This protein binds this small molecule.
Small molecule (SMILES): CC(=O)N[C@H]1CO[C@H](CO[C@@H]2O[C@@H](C)[C@@H](O)[C@@H](O)[C@@H]2O)[C@@H](O)[C@@H]1O

Sequence of chain 2.A:
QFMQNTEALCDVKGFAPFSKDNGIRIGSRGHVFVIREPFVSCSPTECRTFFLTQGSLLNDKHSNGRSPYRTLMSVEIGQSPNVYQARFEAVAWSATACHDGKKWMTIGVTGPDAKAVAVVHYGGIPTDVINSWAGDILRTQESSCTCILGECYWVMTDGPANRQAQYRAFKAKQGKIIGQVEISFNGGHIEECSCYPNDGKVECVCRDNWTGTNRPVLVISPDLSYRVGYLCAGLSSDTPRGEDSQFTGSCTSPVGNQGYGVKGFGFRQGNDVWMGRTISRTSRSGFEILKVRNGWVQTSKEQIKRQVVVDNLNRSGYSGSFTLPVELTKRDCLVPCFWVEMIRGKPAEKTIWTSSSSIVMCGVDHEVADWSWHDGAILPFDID

Binding-site contacts:
Ligand atom C8 contacts residue ILE387 of chain 2.A at 3.7 Å (hydrophobic).
Ligand atom C2 contacts residue ASN64 of chain 2.A at 2.5 Å.
Ligand atom C3 contacts residue ASN64 of chain 2.A at 3.9 Å.
Ligand atom O7 contacts residue ASN64 of chain 2.A at 3.6 Å.
Ligand atom O7 contacts residue ILE356 of chain 2.A at 4.4 Å.
Ligand atom N2 contacts residue ILE356 of chain 2.A at 4.4 Å.
Ligand atom C5 contacts residue ASN64 of chain 2.A at 3.7 Å.
Ligand atom C7 contacts residue ILE356 of chain 2.A at 4.2 Å (hydrophobic).
Ligand atom O5 contacts residue ASN64 of chain 2.A at 2.4 Å (h-bond).
Ligand atom C7 contacts residue ASN64 of chain 2.A at 3.7 Å.
Ligand atom N2 contacts residue ASN64 of chain 2.A at 3.2 Å (h-bond).
Ligand atom C4 contacts residue ASN64 of chain 2.A at 4.3 Å.
Ligand atom C8 contacts residue ILE356 of chain 2.A at 4.1 Å (hydrophobic).
Ligand atom C1 contacts residue ASN64 of chain 2.A at 1.5 Å.